A small-molecule ligand and the protein it binds are described below.
Small molecule (SMILES): CC(=O)N[C@@H]1[C@@H](O)[C@H](O)[C@@H](CO)O[C@H]1O

Binding-site contacts:
Ligand atom C3 contacts residue ASN68 of chain 1.A at 3.8 Å.
Ligand atom O7 contacts residue ASN68 of chain 1.A at 3.0 Å (h-bond).
Ligand atom C8 contacts residue ASN68 of chain 1.A at 3.5 Å.
Ligand atom N2 contacts residue ASN68 of chain 1.A at 2.9 Å (h-bond).
Ligand atom C5 contacts residue ASN68 of chain 1.A at 3.7 Å.
Ligand atom O7 contacts residue HIS67 of chain 1.A at 3.8 Å.
Ligand atom C2 contacts residue THR70 of chain 1.A at 4.4 Å.
Ligand atom N2 contacts residue THR70 of chain 1.A at 3.9 Å.
Ligand atom C2 contacts residue ASN68 of chain 1.A at 2.4 Å.
Ligand atom C7 contacts residue ASN68 of chain 1.A at 3.3 Å.
Ligand atom O5 contacts residue ASN68 of chain 1.A at 2.4 Å (h-bond).
Ligand atom C1 contacts residue ASN68 of chain 1.A at 1.4 Å.
Ligand atom C1 contacts residue THR70 of chain 1.A at 4.0 Å.
Ligand atom C4 contacts residue ASN68 of chain 1.A at 4.2 Å.

Sequence of chain 1.A:
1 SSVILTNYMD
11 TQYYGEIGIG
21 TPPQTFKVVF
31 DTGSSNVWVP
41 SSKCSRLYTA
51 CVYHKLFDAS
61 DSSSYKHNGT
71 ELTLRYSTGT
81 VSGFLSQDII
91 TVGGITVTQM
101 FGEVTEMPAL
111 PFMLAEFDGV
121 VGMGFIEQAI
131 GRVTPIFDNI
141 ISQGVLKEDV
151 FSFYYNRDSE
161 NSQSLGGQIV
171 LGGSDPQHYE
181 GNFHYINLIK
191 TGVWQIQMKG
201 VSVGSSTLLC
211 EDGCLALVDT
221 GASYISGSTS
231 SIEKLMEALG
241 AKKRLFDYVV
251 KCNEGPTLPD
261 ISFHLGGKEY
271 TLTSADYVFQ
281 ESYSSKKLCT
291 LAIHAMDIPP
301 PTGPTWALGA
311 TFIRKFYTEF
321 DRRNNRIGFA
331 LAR